This small molecule binds to this protein.
Small molecule (SMILES): N[C@@H](Cc1c[nH]c2ccccc12)C(=O)O

Sequence of chain 1.E:
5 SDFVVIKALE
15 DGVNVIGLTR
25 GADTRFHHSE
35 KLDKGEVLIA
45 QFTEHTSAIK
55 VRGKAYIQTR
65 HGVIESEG

Sequence of chain 1.F:
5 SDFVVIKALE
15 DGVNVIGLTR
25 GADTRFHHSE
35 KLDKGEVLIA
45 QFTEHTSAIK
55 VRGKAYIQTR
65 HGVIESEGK

Binding-site contacts:
Ligand atom C contacts residue GLY25 of chain 1.E at 3.5 Å.
Ligand atom CZ3 contacts residue HIS32 of chain 1.F at 4.0 Å.
Ligand atom NE1 contacts residue ALA44 of chain 1.F at 3.9 Å.
Ligand atom OXT contacts residue THR50 of chain 1.F at 2.7 Å (h-bond).
Ligand atom CD2 contacts residue THR50 of chain 1.F at 4.0 Å.
Ligand atom CA contacts residue GLY25 of chain 1.E at 3.5 Å.
Ligand atom CZ2 contacts residue ILE53 of chain 1.F at 4.0 Å (hydrophobic).
Ligand atom C contacts residue THR50 of chain 1.F at 3.8 Å.
Ligand atom CE3 contacts residue HIS31 of chain 1.F at 4.0 Å.
Ligand atom CD1 contacts residue SER51 of chain 1.E at 3.5 Å.
Ligand atom CE3 contacts residue HIS32 of chain 1.F at 3.9 Å.
Ligand atom NE1 contacts residue GLN45 of chain 1.F at 2.9 Å (h-bond).
Ligand atom CH2 contacts residue GLY21 of chain 1.F at 3.6 Å.
Ligand atom OXT contacts residue THR47 of chain 1.F at 2.5 Å (h-bond).
Ligand atom C contacts residue SER51 of chain 1.E at 3.7 Å.
Ligand atom O contacts residue THR23 of chain 1.E at 4.0 Å.
Ligand atom N contacts residue THR28 of chain 1.E at 2.8 Å (h-bond).
Ligand atom O contacts residue THR47 of chain 1.F at 3.5 Å (h-bond).
Ligand atom O contacts residue SER51 of chain 1.E at 3.0 Å (h-bond).
Ligand atom CB contacts residue THR23 of chain 1.E at 3.7 Å.
Ligand atom CZ2 contacts residue ALA44 of chain 1.F at 4.0 Å (hydrophobic).
Ligand atom OXT contacts residue HIS49 of chain 1.F at 3.9 Å.
Ligand atom CD1 contacts residue GLN45 of chain 1.F at 3.6 Å.
Ligand atom CD1 contacts residue THR47 of chain 1.F at 3.7 Å.
Ligand atom O contacts residue GLY25 of chain 1.E at 3.0 Å (h-bond).
Ligand atom N contacts residue ASP27 of chain 1.E at 3.1 Å (salt-bridge).
Ligand atom CB contacts residue SER51 of chain 1.E at 3.4 Å.
Ligand atom N contacts residue GLY25 of chain 1.E at 2.8 Å (h-bond).
Ligand atom CA contacts residue THR23 of chain 1.E at 3.8 Å.
Ligand atom CB contacts residue THR28 of chain 1.E at 3.5 Å.
Ligand atom N contacts residue ARG24 of chain 1.E at 4.0 Å.
Ligand atom CZ2 contacts residue THR50 of chain 1.F at 3.8 Å.
Ligand atom CE2 contacts residue THR50 of chain 1.F at 4.0 Å.
Ligand atom CG contacts residue SER51 of chain 1.E at 3.9 Å.
Ligand atom C contacts residue THR47 of chain 1.F at 3.4 Å.
Ligand atom N contacts residue THR23 of chain 1.E at 2.8 Å (h-bond).
Ligand atom CA contacts residue THR28 of chain 1.E at 3.1 Å.
Ligand atom CE2 contacts residue GLN45 of chain 1.F at 3.9 Å.
Ligand atom O contacts residue ARG24 of chain 1.E at 3.5 Å.
Ligand atom CZ3 contacts residue GLY21 of chain 1.F at 3.6 Å.